Binding-site contacts:
Ligand atom C1 contacts residue CYS600 of chain 1.A at 3.0 Å (hydrophobic).
Ligand atom C3 contacts residue CYS600 of chain 1.A at 3.1 Å (hydrophobic).
Ligand atom O1 contacts residue VAL551 of chain 1.A at 3.3 Å.
Ligand atom C1 contacts residue PRO552 of chain 1.A at 3.7 Å (hydrophobic).
Ligand atom N2 contacts residue ARG530 of chain 1.A at 2.8 Å (salt-bridge).
Ligand atom N3 contacts residue THR553 of chain 1.A at 2.8 Å (h-bond).
Ligand atom C3 contacts residue VAL551 of chain 1.A at 3.5 Å (hydrophobic).
Ligand atom NI contacts residue CYS75 of chain 1.A at 2.2 Å.
Ligand atom N3 contacts residue ARG530 of chain 1.A at 3.8 Å.
Ligand atom N3 contacts residue PRO552 of chain 1.A at 3.5 Å.
Ligand atom NI contacts residue CYS600 of chain 1.A at 2.6 Å.
Ligand atom C2 contacts residue ALA528 of chain 1.A at 3.8 Å (hydrophobic).
Ligand atom O1 contacts residue LEU533 of chain 1.A at 3.4 Å.
Ligand atom C3 contacts residue ARG530 of chain 1.A at 3.7 Å.
Ligand atom O1 contacts residue CYS600 of chain 1.A at 3.9 Å.
Ligand atom FE contacts residue CYS78 of chain 1.A at 2.4 Å.
Ligand atom C1 contacts residue CYS78 of chain 1.A at 3.2 Å (hydrophobic).
Ligand atom C2 contacts residue ARG530 of chain 1.A at 3.4 Å.
Ligand atom C1 contacts residue CYS81 of chain 1.A at 3.5 Å (hydrophobic).
Ligand atom C1 contacts residue HIS82 of chain 1.A at 3.3 Å.
Ligand atom O1 contacts residue HIS82 of chain 1.A at 3.2 Å (h-bond).
Ligand atom N2 contacts residue CYS78 of chain 1.A at 3.6 Å.
Ligand atom C2 contacts residue CYS78 of chain 1.A at 3.2 Å (hydrophobic).
Ligand atom O4 contacts residue CYS597 of chain 1.A at 2.8 Å.
Ligand atom FE contacts residue CYS600 of chain 1.A at 2.4 Å.
Ligand atom C3 contacts residue THR553 of chain 1.A at 3.7 Å.
Ligand atom N3 contacts residue VAL551 of chain 1.A at 3.6 Å.
Ligand atom N2 contacts residue PRO529 of chain 1.A at 3.1 Å (h-bond).
Ligand atom O1 contacts residue ALA528 of chain 1.A at 3.9 Å.
Ligand atom NI contacts residue CYS78 of chain 1.A at 2.4 Å.
Ligand atom O4 contacts residue CYS600 of chain 1.A at 3.1 Å (h-bond).
Ligand atom N3 contacts residue CYS600 of chain 1.A at 3.4 Å.
Ligand atom C3 contacts residue PRO552 of chain 1.A at 3.7 Å (hydrophobic).
Ligand atom O4 contacts residue CYS78 of chain 1.A at 2.9 Å (h-bond).
Ligand atom O1 contacts residue CYS81 of chain 1.A at 3.3 Å (h-bond).
Ligand atom NI contacts residue CYS597 of chain 1.A at 2.2 Å.
Ligand atom O1 contacts residue PRO552 of chain 1.A at 3.5 Å.
Ligand atom N2 contacts residue ALA528 of chain 1.A at 3.4 Å.
Ligand atom O4 contacts residue ARG530 of chain 1.A at 3.0 Å (salt-bridge).
Ligand atom C1 contacts residue VAL551 of chain 1.A at 3.4 Å (hydrophobic).

A protein and the small-molecule ligand that binds it are described below.
Small molecule (SMILES): N#C[Fe](C#N)(C#[O+])O[Ni]

Sequence of chain 1.A:
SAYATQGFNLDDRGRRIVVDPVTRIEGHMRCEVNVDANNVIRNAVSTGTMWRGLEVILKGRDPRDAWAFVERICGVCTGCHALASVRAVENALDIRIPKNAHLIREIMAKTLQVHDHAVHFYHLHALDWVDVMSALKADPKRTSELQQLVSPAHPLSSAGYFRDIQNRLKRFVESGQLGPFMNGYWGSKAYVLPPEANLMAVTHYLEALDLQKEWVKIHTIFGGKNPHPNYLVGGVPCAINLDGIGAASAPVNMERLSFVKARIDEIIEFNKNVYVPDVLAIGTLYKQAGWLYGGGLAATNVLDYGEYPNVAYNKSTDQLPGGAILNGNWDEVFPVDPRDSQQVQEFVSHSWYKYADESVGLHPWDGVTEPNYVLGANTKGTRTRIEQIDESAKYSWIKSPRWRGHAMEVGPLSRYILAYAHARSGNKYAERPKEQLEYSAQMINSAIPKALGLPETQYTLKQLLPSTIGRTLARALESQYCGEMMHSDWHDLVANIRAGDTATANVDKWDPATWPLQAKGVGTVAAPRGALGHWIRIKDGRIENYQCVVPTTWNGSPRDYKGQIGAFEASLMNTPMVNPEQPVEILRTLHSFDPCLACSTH